Binding-site contacts:
Ligand atom CD contacts residue LEU227 of chain 1.A at 3.5 Å (hydrophobic).
Ligand atom O contacts residue VAL183 of chain 1.A at 3.5 Å.
Ligand atom CB contacts residue ASN180 of chain 1.A at 3.5 Å.
Ligand atom CG2 contacts residue ASN231 of chain 1.A at 3.4 Å.
Ligand atom O1P contacts residue TYR135 of chain 1.A at 2.6 Å (h-bond).
Ligand atom OG1 contacts residue GLU187 of chain 1.A at 2.7 Å (salt-bridge).
Ligand atom CD contacts residue ASN231 of chain 1.A at 3.7 Å.
Ligand atom CG2 contacts residue TRP235 of chain 1.A at 3.4 Å (hydrophobic).
Ligand atom O contacts residue 49F1 of chain 1.E at 3.1 Å.
Ligand atom OG1 contacts residue TYR186 of chain 1.A at 3.6 Å.
Ligand atom O2P contacts residue LYS54 of chain 1.A at 3.1 Å.
Ligand atom CD1 contacts residue LEU179 of chain 1.A at 3.7 Å (hydrophobic).
Ligand atom N contacts residue GLU187 of chain 1.A at 3.0 Å (salt-bridge).
Ligand atom CB contacts residue GLU187 of chain 1.A at 3.3 Å.
Ligand atom N contacts residue GLU187 of chain 1.A at 3.6 Å.
Ligand atom CA contacts residue ASN180 of chain 1.A at 3.7 Å.
Ligand atom O contacts residue ASN231 of chain 1.A at 3.2 Å (h-bond).
Ligand atom C contacts residue 49F1 of chain 1.E at 2.6 Å.
Ligand atom O1P contacts residue ARG134 of chain 1.A at 2.8 Å (salt-bridge).
Ligand atom O contacts residue LYS54 of chain 1.A at 3.0 Å (salt-bridge).
Ligand atom CB contacts residue TRP235 of chain 1.A at 3.8 Å (hydrophobic).
Ligand atom C contacts residue ASN180 of chain 1.A at 3.7 Å.
Ligand atom P contacts residue ARG134 of chain 1.A at 3.8 Å.
Ligand atom CA contacts residue 49F1 of chain 1.E at 3.3 Å.
Ligand atom CD2 contacts residue GLY176 of chain 1.A at 3.8 Å.
Ligand atom CB contacts residue ASN180 of chain 1.A at 3.4 Å.
Ligand atom P contacts residue TYR135 of chain 1.A at 3.8 Å.
Ligand atom OG1 contacts residue TRP235 of chain 1.A at 2.9 Å (h-bond).
Ligand atom CA contacts residue LEU179 of chain 1.A at 3.7 Å (hydrophobic).
Ligand atom CB contacts residue 49F1 of chain 1.E at 3.4 Å.
Ligand atom CG contacts residue ASN231 of chain 1.A at 3.6 Å.
Ligand atom N contacts residue ASN180 of chain 1.A at 2.9 Å (h-bond).
Ligand atom O2P contacts residue ARG61 of chain 1.A at 2.9 Å (salt-bridge).
Ligand atom O3P contacts residue ARG61 of chain 1.A at 2.9 Å (salt-bridge).
Ligand atom CA contacts residue ASN180 of chain 1.A at 3.8 Å.
Ligand atom P contacts residue ARG61 of chain 1.A at 3.7 Å.
Ligand atom O contacts residue 49F1 of chain 1.E at 3.5 Å (h-bond).
Ligand atom CA contacts residue GLU187 of chain 1.A at 3.8 Å.
Ligand atom N contacts residue LEU179 of chain 1.A at 3.8 Å.
Ligand atom O3P contacts residue ARG134 of chain 1.A at 2.8 Å (salt-bridge).

The small molecule below binds the protein below.
Small molecule (SMILES): CC(C)C[C@H](NC(=O)[C@H](COP(=O)(O)O)NC(=O)[C@@H]1CCCN1C(=O)[C@@H](NC(=O)[C@@H](N)CCCN=C(N)N)[C@@H](C)O)C(=O)N1CCC[C@H]1C(=O)N[C@H](C=O)[C@@H](C)O

Sequence of chain 1.A:
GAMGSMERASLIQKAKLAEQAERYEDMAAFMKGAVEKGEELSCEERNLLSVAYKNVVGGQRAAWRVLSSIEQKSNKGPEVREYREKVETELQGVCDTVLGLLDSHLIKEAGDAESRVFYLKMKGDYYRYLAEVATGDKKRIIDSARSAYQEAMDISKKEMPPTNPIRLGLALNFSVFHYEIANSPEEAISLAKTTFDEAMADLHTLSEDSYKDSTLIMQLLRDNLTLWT